Binding-site contacts:
Ligand atom O3 contacts residue ASN328 of chain 1.A at 4.1 Å.
Ligand atom O5 contacts residue ASN328 of chain 1.A at 2.3 Å (h-bond).
Ligand atom C6 contacts residue THR578 of chain 1.A at 4.3 Å.
Ligand atom C7 contacts residue THR578 of chain 1.A at 4.3 Å.
Ligand atom O4 contacts residue THR578 of chain 1.A at 3.2 Å.
Ligand atom C5 contacts residue THR578 of chain 1.A at 3.6 Å.
Ligand atom C4 contacts residue THR578 of chain 1.A at 4.0 Å.
Ligand atom C2 contacts residue ASN328 of chain 1.A at 2.4 Å.
Ligand atom C4 contacts residue ASN328 of chain 1.A at 4.2 Å.
Ligand atom O7 contacts residue ASN328 of chain 1.A at 4.1 Å.
Ligand atom O6 contacts residue THR578 of chain 1.A at 4.4 Å.
Ligand atom C1 contacts residue ASN328 of chain 1.A at 1.4 Å.
Ligand atom O7 contacts residue THR578 of chain 1.A at 3.2 Å.
Ligand atom N2 contacts residue ASN328 of chain 1.A at 3.2 Å (h-bond).
Ligand atom C3 contacts residue ASN328 of chain 1.A at 3.7 Å.
Ligand atom C5 contacts residue ASN328 of chain 1.A at 3.6 Å.
Ligand atom C7 contacts residue ASN328 of chain 1.A at 3.9 Å.

Sequence of chain 1.A:
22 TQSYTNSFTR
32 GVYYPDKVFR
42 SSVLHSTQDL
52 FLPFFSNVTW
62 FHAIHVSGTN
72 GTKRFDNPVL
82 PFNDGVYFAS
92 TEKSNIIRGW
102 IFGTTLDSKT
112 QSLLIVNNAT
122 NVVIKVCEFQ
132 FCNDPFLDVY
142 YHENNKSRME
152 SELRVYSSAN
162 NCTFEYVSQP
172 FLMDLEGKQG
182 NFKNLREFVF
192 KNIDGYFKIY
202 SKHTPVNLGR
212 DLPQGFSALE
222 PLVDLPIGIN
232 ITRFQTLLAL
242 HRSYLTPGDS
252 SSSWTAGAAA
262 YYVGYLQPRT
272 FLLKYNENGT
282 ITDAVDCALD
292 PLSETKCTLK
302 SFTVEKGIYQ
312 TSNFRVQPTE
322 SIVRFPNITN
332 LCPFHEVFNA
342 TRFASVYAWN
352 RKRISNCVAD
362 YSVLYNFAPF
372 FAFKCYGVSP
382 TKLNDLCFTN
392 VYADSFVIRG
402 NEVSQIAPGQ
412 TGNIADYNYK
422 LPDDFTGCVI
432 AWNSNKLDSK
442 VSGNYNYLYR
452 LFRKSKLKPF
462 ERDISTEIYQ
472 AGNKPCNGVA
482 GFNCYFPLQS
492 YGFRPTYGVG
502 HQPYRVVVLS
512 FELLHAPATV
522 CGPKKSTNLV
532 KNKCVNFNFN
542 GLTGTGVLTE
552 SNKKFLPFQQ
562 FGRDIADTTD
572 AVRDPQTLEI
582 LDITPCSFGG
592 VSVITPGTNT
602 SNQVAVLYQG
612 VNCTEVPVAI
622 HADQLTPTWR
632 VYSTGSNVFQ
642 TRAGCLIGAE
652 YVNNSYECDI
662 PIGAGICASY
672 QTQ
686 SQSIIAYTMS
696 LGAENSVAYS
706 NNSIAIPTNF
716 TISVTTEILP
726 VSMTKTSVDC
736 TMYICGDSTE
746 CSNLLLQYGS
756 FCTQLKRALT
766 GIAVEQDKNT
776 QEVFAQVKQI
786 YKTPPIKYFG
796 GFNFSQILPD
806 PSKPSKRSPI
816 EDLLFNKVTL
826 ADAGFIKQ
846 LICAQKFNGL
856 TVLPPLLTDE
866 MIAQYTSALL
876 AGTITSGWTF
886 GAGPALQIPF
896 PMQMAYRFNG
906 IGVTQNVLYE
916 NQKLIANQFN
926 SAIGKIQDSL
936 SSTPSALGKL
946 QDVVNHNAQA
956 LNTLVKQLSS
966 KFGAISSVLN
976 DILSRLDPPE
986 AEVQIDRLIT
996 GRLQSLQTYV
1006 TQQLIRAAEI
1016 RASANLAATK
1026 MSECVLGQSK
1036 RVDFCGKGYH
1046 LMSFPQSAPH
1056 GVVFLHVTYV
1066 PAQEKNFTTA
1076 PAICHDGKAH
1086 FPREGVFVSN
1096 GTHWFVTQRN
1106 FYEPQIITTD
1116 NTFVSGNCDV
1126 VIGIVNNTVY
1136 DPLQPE

This small molecule binds to this protein.
Small molecule (SMILES): CC(=O)N[C@@H]1[C@@H](O)[C@H](O)[C@@H](CO)O[C@H]1O